Sequence of chain 1.A:
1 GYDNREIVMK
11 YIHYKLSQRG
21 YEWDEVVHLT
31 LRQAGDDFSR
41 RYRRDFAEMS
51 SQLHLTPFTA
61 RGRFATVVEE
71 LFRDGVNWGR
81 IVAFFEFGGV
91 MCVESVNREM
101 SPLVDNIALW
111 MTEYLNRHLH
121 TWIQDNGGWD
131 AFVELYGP

Binding-site contacts:
Ligand atom C19 contacts residue VAL82 of chain 1.A at 3.7 Å (hydrophobic).
Ligand atom C25 contacts residue TYR136 of chain 1.A at 3.2 Å (hydrophobic).
Ligand atom O4 contacts residue TYR136 of chain 1.A at 3.3 Å.
Ligand atom N2 contacts residue GLY79 of chain 1.A at 3.4 Å.
Ligand atom C3 contacts residue LEU71 of chain 1.A at 3.4 Å (hydrophobic).
Ligand atom O24 contacts residue TRP78 of chain 1.A at 2.9 Å (h-bond).
Ligand atom C29 contacts residue ASP45 of chain 1.A at 3.0 Å.
Ligand atom C19 contacts residue ALA34 of chain 1.A at 3.3 Å (hydrophobic).
Ligand atom C32 contacts residue ALA83 of chain 1.A at 3.5 Å (hydrophobic).
Ligand atom O3 contacts residue GLY79 of chain 1.A at 3.6 Å.
Ligand atom C8 contacts residue TYR42 of chain 1.A at 3.4 Å (hydrophobic).
Ligand atom C35 contacts residue MET49 of chain 1.A at 3.7 Å (hydrophobic).
Ligand atom N3 contacts residue VAL82 of chain 1.A at 3.6 Å.
Ligand atom C19 contacts residue PHE38 of chain 1.A at 3.7 Å (hydrophobic).
Ligand atom C27 contacts residue GLY79 of chain 1.A at 3.7 Å.
Ligand atom C15 contacts residue TYR136 of chain 1.A at 3.8 Å (hydrophobic).
Ligand atom C32 contacts residue LEU71 of chain 1.A at 3.7 Å (hydrophobic).
Ligand atom C32 contacts residue PHE87 of chain 1.A at 3.7 Å (hydrophobic).
Ligand atom C24 contacts residue VAL82 of chain 1.A at 3.4 Å (hydrophobic).
Ligand atom C30 contacts residue PHE38 of chain 1.A at 3.8 Å (hydrophobic).
Ligand atom C13 contacts residue TYR136 of chain 1.A at 3.5 Å (hydrophobic).
Ligand atom C1 contacts residue PHE38 of chain 1.A at 3.7 Å (hydrophobic).
Ligand atom N3 contacts residue TYR136 of chain 1.A at 3.4 Å.
Ligand atom C14 contacts residue TYR136 of chain 1.A at 3.6 Å (hydrophobic).
Ligand atom C3 contacts residue ALA83 of chain 1.A at 3.6 Å (hydrophobic).
Ligand atom O24 contacts residue VAL82 of chain 1.A at 3.2 Å.
Ligand atom O3 contacts residue TRP78 of chain 1.A at 3.2 Å.
Ligand atom O4 contacts residue ALA34 of chain 1.A at 3.1 Å.
Ligand atom S1 contacts residue ASP37 of chain 1.A at 3.0 Å.
Ligand atom O24 contacts residue GLY79 of chain 1.A at 3.7 Å.
Ligand atom N4 contacts residue TYR136 of chain 1.A at 3.8 Å.
Ligand atom C9 contacts residue TYR42 of chain 1.A at 3.4 Å (hydrophobic).
Ligand atom C31 contacts residue VAL67 of chain 1.A at 3.3 Å (hydrophobic).
Ligand atom O4 contacts residue VAL82 of chain 1.A at 3.5 Å.
Ligand atom C31 contacts residue LEU71 of chain 1.A at 3.7 Å (hydrophobic).
Ligand atom C33 contacts residue ALA83 of chain 1.A at 3.5 Å (hydrophobic).
Ligand atom C36 contacts residue VAL67 of chain 1.A at 3.6 Å (hydrophobic).
Ligand atom C12 contacts residue GLY79 of chain 1.A at 3.5 Å.
Ligand atom C29 contacts residue MET49 of chain 1.A at 3.4 Å (hydrophobic).
Ligand atom S1 contacts residue ALA34 of chain 1.A at 3.6 Å.

The small molecule below binds the protein below.
Small molecule (SMILES): COC1(Cc2ccccc2)CCN(c2ccc(C(=O)NS(=O)(=O)c3ccc(NC(C)(C)CSc4ccccc4)c([N+](=O)[O-])c3)cc2)CC1